This small molecule binds to this protein.
Small molecule (SMILES): N[C@@H](CS)C(=O)O

Sequence of chain 1.A:
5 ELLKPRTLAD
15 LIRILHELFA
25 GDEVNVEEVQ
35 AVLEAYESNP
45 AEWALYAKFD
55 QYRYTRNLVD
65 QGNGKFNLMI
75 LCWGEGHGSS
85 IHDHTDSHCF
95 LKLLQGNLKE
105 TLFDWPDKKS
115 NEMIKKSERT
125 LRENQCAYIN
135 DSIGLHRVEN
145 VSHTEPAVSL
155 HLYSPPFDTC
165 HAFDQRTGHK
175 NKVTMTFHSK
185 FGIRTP

Binding-site contacts:
Ligand atom CB contacts residue TYR58 of chain 1.A at 4.5 Å (hydrophobic).
Ligand atom CA contacts residue FE21 of chain 1.B at 3.1 Å.
Ligand atom C contacts residue ARG60 of chain 1.A at 3.6 Å.
Ligand atom SG contacts residue HIS155 of chain 1.A at 3.7 Å.
Ligand atom N contacts residue HIS140 of chain 1.A at 4.5 Å.
Ligand atom N contacts residue FE21 of chain 1.B at 2.4 Å.
Ligand atom CB contacts residue HIS155 of chain 1.A at 3.6 Å.
Ligand atom O contacts residue ARG60 of chain 1.A at 2.9 Å (salt-bridge).
Ligand atom C contacts residue LEU75 of chain 1.A at 3.9 Å (hydrophobic).
Ligand atom C contacts residue TYR157 of chain 1.A at 3.7 Å (hydrophobic).
Ligand atom CA contacts residue TYR157 of chain 1.A at 3.6 Å (hydrophobic).
Ligand atom SG contacts residue FE21 of chain 1.B at 2.4 Å.
Ligand atom SG contacts residue HIS88 of chain 1.A at 4.5 Å.
Ligand atom CA contacts residue MET179 of chain 1.A at 4.5 Å (hydrophobic).
Ligand atom N contacts residue TYR157 of chain 1.A at 3.0 Å (h-bond).
Ligand atom SG contacts residue LEU95 of chain 1.A at 4.2 Å.
Ligand atom CA contacts residue LEU75 of chain 1.A at 4.4 Å (hydrophobic).
Ligand atom CB contacts residue TYR157 of chain 1.A at 3.7 Å (hydrophobic).
Ligand atom CB contacts residue TRP77 of chain 1.A at 4.3 Å (hydrophobic).
Ligand atom CB contacts residue LEU75 of chain 1.A at 3.6 Å (hydrophobic).
Ligand atom C contacts residue TYR58 of chain 1.A at 4.0 Å (hydrophobic).
Ligand atom O contacts residue LEU75 of chain 1.A at 3.7 Å.
Ligand atom CB contacts residue HIS86 of chain 1.A at 4.0 Å.
Ligand atom N contacts residue HIS86 of chain 1.A at 3.2 Å (h-bond).
Ligand atom SG contacts residue HIS86 of chain 1.A at 3.6 Å (h-bond).
Ligand atom CA contacts residue HIS86 of chain 1.A at 3.5 Å.
Ligand atom SG contacts residue TYR157 of chain 1.A at 4.2 Å.
Ligand atom O contacts residue MET179 of chain 1.A at 3.5 Å.
Ligand atom SG contacts residue HIS140 of chain 1.A at 3.3 Å (h-bond).
Ligand atom N contacts residue HIS88 of chain 1.A at 3.3 Å (h-bond).
Ligand atom O contacts residue TYR58 of chain 1.A at 3.1 Å (h-bond).
Ligand atom OXT contacts residue TYR157 of chain 1.A at 2.9 Å (h-bond).
Ligand atom CA contacts residue TYR58 of chain 1.A at 4.2 Å (hydrophobic).
Ligand atom SG contacts residue VAL142 of chain 1.A at 3.8 Å.
Ligand atom OXT contacts residue LEU75 of chain 1.A at 4.1 Å.
Ligand atom OXT contacts residue ARG60 of chain 1.A at 3.2 Å (salt-bridge).
Ligand atom C contacts residue MET179 of chain 1.A at 3.5 Å (hydrophobic).
Ligand atom CB contacts residue FE21 of chain 1.B at 3.3 Å.
Ligand atom OXT contacts residue MET179 of chain 1.A at 3.5 Å.